The protein below binds the small molecule below.
Small molecule (SMILES): CC(=O)N[C@H]1[C@H](O[C@H]2[C@H](O)[C@@H](NC(C)=O)CO[C@@H]2CO[C@@H]2O[C@@H](C)[C@@H](O)[C@@H](O)[C@@H]2O)O[C@H](CO)[C@@H](O)[C@@H]1O

Binding-site contacts:
Ligand atom O5 contacts residue ASN20 of chain 1.C at 2.3 Å (h-bond).
Ligand atom O7 contacts residue VAL44 of chain 1.C at 4.0 Å.
Ligand atom C7 contacts residue PHE15 of chain 1.C at 4.5 Å (hydrophobic).
Ligand atom O7 contacts residue GLY16 of chain 1.C at 3.4 Å.
Ligand atom O6 contacts residue ASN20 of chain 1.C at 4.5 Å.
Ligand atom C5 contacts residue ASN20 of chain 1.C at 3.6 Å.
Ligand atom C4 contacts residue ASN20 of chain 1.C at 4.2 Å.
Ligand atom C1 contacts residue ASN20 of chain 1.C at 1.4 Å.
Ligand atom C7 contacts residue ASN20 of chain 1.C at 3.8 Å.
Ligand atom N2 contacts residue ASN20 of chain 1.C at 3.0 Å (h-bond).
Ligand atom C7 contacts residue VAL44 of chain 1.C at 3.8 Å (hydrophobic).
Ligand atom O7 contacts residue PHE15 of chain 1.C at 4.4 Å.
Ligand atom N2 contacts residue GLY16 of chain 1.C at 4.5 Å.
Ligand atom C8 contacts residue LEU45 of chain 1.C at 3.9 Å (hydrophobic).
Ligand atom C3 contacts residue VAL44 of chain 1.C at 4.5 Å (hydrophobic).
Ligand atom C7 contacts residue GLY16 of chain 1.C at 3.6 Å.
Ligand atom N2 contacts residue VAL44 of chain 1.C at 4.2 Å.
Ligand atom C8 contacts residue PHE19 of chain 1.C at 4.0 Å (hydrophobic).
Ligand atom C8 contacts residue GLY16 of chain 1.C at 3.8 Å.
Ligand atom O3 contacts residue VAL44 of chain 1.C at 3.4 Å.
Ligand atom C8 contacts residue PHE15 of chain 1.C at 3.8 Å (hydrophobic).
Ligand atom C2 contacts residue ASN20 of chain 1.C at 2.5 Å.
Ligand atom C8 contacts residue VAL44 of chain 1.C at 3.8 Å (hydrophobic).
Ligand atom O7 contacts residue ASN20 of chain 1.C at 4.2 Å.
Ligand atom C3 contacts residue ASN20 of chain 1.C at 3.8 Å.

Sequence of chain 1.C:
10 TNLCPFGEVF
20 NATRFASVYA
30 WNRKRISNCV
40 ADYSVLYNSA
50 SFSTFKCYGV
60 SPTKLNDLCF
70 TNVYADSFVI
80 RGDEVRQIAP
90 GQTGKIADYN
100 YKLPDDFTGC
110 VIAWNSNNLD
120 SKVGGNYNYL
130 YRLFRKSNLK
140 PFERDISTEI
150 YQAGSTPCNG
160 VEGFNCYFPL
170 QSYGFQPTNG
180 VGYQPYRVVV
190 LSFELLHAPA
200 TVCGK